A small-molecule ligand and the protein it binds are described below.
Small molecule (SMILES): CNS(=O)(=O)c1c(F)c(F)c(SCCO)c(F)c1F

Binding-site contacts:
Ligand atom S12 contacts residue PHE130 of chain 1.A at 3.6 Å.
Ligand atom O15 contacts residue ILE91 of chain 1.A at 3.8 Å.
Ligand atom N1 contacts residue THR198 of chain 1.A at 3.2 Å (h-bond).
Ligand atom O4 contacts residue HIS94 of chain 1.A at 3.4 Å (h-bond).
Ligand atom O4 contacts residue ZN1 of chain 1.B at 3.0 Å.
Ligand atom S12 contacts residue GLN92 of chain 1.A at 3.6 Å.
Ligand atom O15 contacts residue GLN92 of chain 1.A at 3.7 Å.
Ligand atom C5 contacts residue HIS119 of chain 1.A at 3.5 Å.
Ligand atom S2 contacts residue THR199 of chain 1.A at 3.7 Å.
Ligand atom O3 contacts residue THR198 of chain 1.A at 2.9 Å (h-bond).
Ligand atom N1 contacts residue HIS94 of chain 1.A at 3.1 Å (h-bond).
Ligand atom S2 contacts residue ZN1 of chain 1.B at 3.0 Å.
Ligand atom F17 contacts residue PHE130 of chain 1.A at 3.7 Å.
Ligand atom F16 contacts residue ASN67 of chain 1.A at 3.6 Å.
Ligand atom C5 contacts residue THR198 of chain 1.A at 3.4 Å.
Ligand atom C11 contacts residue HIS94 of chain 1.A at 3.5 Å.
Ligand atom O4 contacts residue THR199 of chain 1.A at 3.4 Å (h-bond).
Ligand atom F18 contacts residue LEU197 of chain 1.A at 3.3 Å.
Ligand atom F17 contacts residue LEU140 of chain 1.A at 3.6 Å.
Ligand atom C8 contacts residue VAL121 of chain 1.A at 3.9 Å (hydrophobic).
Ligand atom O4 contacts residue HIS96 of chain 1.A at 3.4 Å.
Ligand atom S2 contacts residue THR198 of chain 1.A at 3.5 Å (h-bond).
Ligand atom O3 contacts residue LEU197 of chain 1.A at 3.6 Å.
Ligand atom C10 contacts residue HIS94 of chain 1.A at 3.2 Å.
Ligand atom F16 contacts residue GLN92 of chain 1.A at 3.0 Å.
Ligand atom F17 contacts residue VAL121 of chain 1.A at 3.2 Å.
Ligand atom C14 contacts residue PHE130 of chain 1.A at 3.7 Å (hydrophobic).
Ligand atom O3 contacts residue THR199 of chain 1.A at 3.0 Å (h-bond).
Ligand atom N1 contacts residue ZN1 of chain 1.B at 1.9 Å.
Ligand atom C7 contacts residue VAL121 of chain 1.A at 3.8 Å (hydrophobic).
Ligand atom C9 contacts residue HIS94 of chain 1.A at 3.8 Å.
Ligand atom F19 contacts residue HIS94 of chain 1.A at 3.3 Å.
Ligand atom N1 contacts residue HIS96 of chain 1.A at 3.6 Å.
Ligand atom F16 contacts residue HIS94 of chain 1.A at 3.9 Å.
Ligand atom S2 contacts residue HIS94 of chain 1.A at 3.7 Å.
Ligand atom C5 contacts residue ZN1 of chain 1.B at 3.1 Å.
Ligand atom O4 contacts residue THR198 of chain 1.A at 3.6 Å.
Ligand atom C5 contacts residue TRP208 of chain 1.A at 3.6 Å (hydrophobic).
Ligand atom N1 contacts residue HIS119 of chain 1.A at 3.2 Å (h-bond).
Ligand atom C9 contacts residue GLN92 of chain 1.A at 3.9 Å.

Sequence of chain 1.A:
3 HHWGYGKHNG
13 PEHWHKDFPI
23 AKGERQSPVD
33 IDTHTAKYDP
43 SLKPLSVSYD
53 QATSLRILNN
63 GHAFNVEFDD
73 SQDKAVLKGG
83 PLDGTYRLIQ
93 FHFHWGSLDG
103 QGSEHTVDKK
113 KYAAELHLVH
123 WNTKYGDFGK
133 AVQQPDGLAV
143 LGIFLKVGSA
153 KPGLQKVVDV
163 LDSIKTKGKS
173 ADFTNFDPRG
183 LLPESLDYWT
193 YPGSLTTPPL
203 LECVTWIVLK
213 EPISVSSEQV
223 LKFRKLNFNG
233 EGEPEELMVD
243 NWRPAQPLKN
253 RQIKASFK